Sequence of chain 1.B:
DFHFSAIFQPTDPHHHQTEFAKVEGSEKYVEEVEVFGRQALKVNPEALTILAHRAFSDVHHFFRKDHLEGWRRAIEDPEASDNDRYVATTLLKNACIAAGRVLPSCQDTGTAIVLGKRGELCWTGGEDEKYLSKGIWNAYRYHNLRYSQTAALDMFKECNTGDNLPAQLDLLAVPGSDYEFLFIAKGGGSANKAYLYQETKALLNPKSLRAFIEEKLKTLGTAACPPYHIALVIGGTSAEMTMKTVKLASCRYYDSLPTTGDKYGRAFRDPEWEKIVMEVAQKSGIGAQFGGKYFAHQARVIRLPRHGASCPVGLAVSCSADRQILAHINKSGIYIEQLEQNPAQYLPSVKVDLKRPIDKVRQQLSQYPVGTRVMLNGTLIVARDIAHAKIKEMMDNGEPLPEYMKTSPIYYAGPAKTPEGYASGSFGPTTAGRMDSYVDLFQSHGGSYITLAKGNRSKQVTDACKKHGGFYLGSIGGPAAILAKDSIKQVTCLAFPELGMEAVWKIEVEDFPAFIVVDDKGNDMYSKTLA

Binding-site contacts:
Ligand atom O04 contacts residue ARG507 of chain 1.B at 2.5 Å (salt-bridge).
Ligand atom S06 contacts residue SF41 of chain 1.E at 2.2 Å.
Ligand atom C03 contacts residue ALA372 of chain 1.A at 3.7 Å (hydrophobic).
Ligand atom O04 contacts residue ALA372 of chain 1.A at 4.0 Å.
Ligand atom C07 contacts residue ARG457 of chain 1.B at 3.4 Å.
Ligand atom O08 contacts residue THR503 of chain 1.B at 3.6 Å.
Ligand atom S06 contacts residue THR504 of chain 1.B at 3.9 Å.
Ligand atom C03 contacts residue THR504 of chain 1.B at 3.5 Å.
Ligand atom S06 contacts residue GLY252 of chain 1.B at 3.1 Å (h-bond).
Ligand atom C01 contacts residue ASP171 of chain 1.B at 3.5 Å.
Ligand atom C02 contacts residue ASP171 of chain 1.B at 3.5 Å.
Ligand atom O04 contacts residue GLY252 of chain 1.B at 4.0 Å.
Ligand atom S06 contacts residue ASP171 of chain 1.B at 4.0 Å.
Ligand atom C02 contacts residue SF41 of chain 1.E at 3.5 Å.
Ligand atom C02 contacts residue GLY252 of chain 1.B at 3.8 Å.
Ligand atom O09 contacts residue ASP171 of chain 1.B at 3.2 Å (salt-bridge).
Ligand atom O09 contacts residue ARG209 of chain 1.B at 2.9 Å (salt-bridge).
Ligand atom C01 contacts residue SF41 of chain 1.E at 3.5 Å.
Ligand atom C03 contacts residue ARG507 of chain 1.B at 3.3 Å.
Ligand atom C07 contacts residue ASP171 of chain 1.B at 3.5 Å.
Ligand atom O08 contacts residue GLN170 of chain 1.B at 2.9 Å (h-bond).
Ligand atom C07 contacts residue THR503 of chain 1.B at 3.9 Å.
Ligand atom C01 contacts residue GLN170 of chain 1.B at 3.5 Å.
Ligand atom C07 contacts residue ARG209 of chain 1.B at 3.6 Å.
Ligand atom O05 contacts residue ARG507 of chain 1.B at 2.9 Å (salt-bridge).
Ligand atom S06 contacts residue LYS527 of chain 1.B at 3.5 Å (salt-bridge).
Ligand atom O05 contacts residue ARG457 of chain 1.B at 3.3 Å (salt-bridge).
Ligand atom O05 contacts residue THR503 of chain 1.B at 3.0 Å (h-bond).
Ligand atom O09 contacts residue ARG457 of chain 1.B at 2.8 Å (salt-bridge).
Ligand atom O05 contacts residue ALA372 of chain 1.A at 3.8 Å.
Ligand atom C03 contacts residue THR503 of chain 1.B at 3.9 Å.
Ligand atom O08 contacts residue ARG209 of chain 1.B at 2.9 Å (salt-bridge).
Ligand atom O05 contacts residue THR504 of chain 1.B at 3.5 Å (h-bond).
Ligand atom C02 contacts residue ALA372 of chain 1.A at 4.0 Å (hydrophobic).
Ligand atom O08 contacts residue ARG457 of chain 1.B at 2.9 Å (salt-bridge).
Ligand atom O08 contacts residue ASP171 of chain 1.B at 3.8 Å.
Ligand atom O04 contacts residue THR504 of chain 1.B at 2.6 Å (h-bond).
Ligand atom O09 contacts residue ALA372 of chain 1.A at 3.9 Å.
Ligand atom C07 contacts residue GLN170 of chain 1.B at 3.6 Å.
Ligand atom O09 contacts residue HIS370 of chain 1.A at 3.7 Å.

Sequence of chain 1.A:
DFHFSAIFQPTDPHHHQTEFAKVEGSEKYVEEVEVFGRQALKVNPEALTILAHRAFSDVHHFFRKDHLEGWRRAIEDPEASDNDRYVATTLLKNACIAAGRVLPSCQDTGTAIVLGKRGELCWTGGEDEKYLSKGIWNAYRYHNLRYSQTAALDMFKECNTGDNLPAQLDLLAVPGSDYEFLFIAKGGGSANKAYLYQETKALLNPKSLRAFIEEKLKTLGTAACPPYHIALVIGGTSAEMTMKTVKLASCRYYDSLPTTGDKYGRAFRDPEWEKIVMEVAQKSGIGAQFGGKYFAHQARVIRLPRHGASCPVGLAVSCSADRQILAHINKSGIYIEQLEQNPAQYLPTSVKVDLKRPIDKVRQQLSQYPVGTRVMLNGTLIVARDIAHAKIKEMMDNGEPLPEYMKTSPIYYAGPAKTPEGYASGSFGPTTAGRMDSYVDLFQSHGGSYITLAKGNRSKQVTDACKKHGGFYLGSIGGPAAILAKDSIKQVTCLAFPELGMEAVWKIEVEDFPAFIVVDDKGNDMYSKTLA

A protein and the small-molecule ligand that binds it are described below.
Small molecule (SMILES): O=C(O)C[C@H](S)C(=O)O